The small molecule below binds the protein below.
Small molecule (SMILES): CC[C@H](C)[C@H](NC(=O)[C@H](CCCN=C(N)N)NC(=O)[C@H](CCSC)NC(=O)[C@@H](N)CCCN=C(N)N)C(=O)N[C@@H](CC(C)C)C(=O)N[C@@H](CCCN=C(N)N)C(=O)N[C@@H](CCCN=C(N)N)C(=O)N[C@@H](CC(C)C)C(=O)N[C@@H](CC(C)C)C(=O)N[C@@H](CCCN=C(N)N)C(=O)N[C@@H](CCCN=C(N)N)C(=O)N[C@@H](Cc1ccc(O)cc1)C(=O)N[C@H](C=O)CCCN=C(N)N

Sequence of chain 1.PB:
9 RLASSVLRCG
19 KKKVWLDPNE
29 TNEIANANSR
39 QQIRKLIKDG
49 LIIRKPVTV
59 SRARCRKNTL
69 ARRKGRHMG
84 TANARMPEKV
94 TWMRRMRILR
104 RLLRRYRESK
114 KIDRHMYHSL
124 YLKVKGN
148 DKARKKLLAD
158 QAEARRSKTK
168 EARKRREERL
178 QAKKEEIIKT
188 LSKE

Binding-site contacts:
Ligand atom NE contacts residue SER189 of chain 1.PB at 3.8 Å.
Ligand atom N contacts residue LYS190 of chain 1.PB at 3.2 Å (salt-bridge).
Ligand atom NH2 contacts residue LYS190 of chain 1.PB at 2.0 Å (salt-bridge).
Ligand atom NE contacts residue GLU191 of chain 1.PB at 3.9 Å.
Ligand atom CA contacts residue LYS190 of chain 1.PB at 3.9 Å.
Ligand atom N contacts residue GLU191 of chain 1.PB at 3.4 Å.
Ligand atom SD contacts residue LYS190 of chain 1.PB at 4.1 Å.
Ligand atom CB contacts residue SER189 of chain 1.PB at 4.2 Å.
Ligand atom CZ contacts residue LYS190 of chain 1.PB at 2.4 Å.
Ligand atom C contacts residue GLU191 of chain 1.PB at 3.1 Å.
Ligand atom CB contacts residue LYS190 of chain 1.PB at 4.2 Å.
Ligand atom CG contacts residue LYS190 of chain 1.PB at 4.2 Å.
Ligand atom CE contacts residue LYS190 of chain 1.PB at 2.8 Å.
Ligand atom O contacts residue GLU191 of chain 1.PB at 4.1 Å.
Ligand atom CG contacts residue SER189 of chain 1.PB at 3.1 Å.
Ligand atom N contacts residue GLU191 of chain 1.PB at 0.7 Å.
Ligand atom N contacts residue LEU188 of chain 1.PB at 4.0 Å.
Ligand atom CB contacts residue GLU191 of chain 1.PB at 2.1 Å.
Ligand atom CA contacts residue LYS190 of chain 1.PB at 4.1 Å.
Ligand atom N contacts residue SER189 of chain 1.PB at 4.3 Å.
Ligand atom CG contacts residue GLU191 of chain 1.PB at 2.9 Å.
Ligand atom N contacts residue LYS190 of chain 1.PB at 3.2 Å (salt-bridge).
Ligand atom NH1 contacts residue LYS190 of chain 1.PB at 2.7 Å (salt-bridge).
Ligand atom CB contacts residue LYS190 of chain 1.PB at 3.7 Å.
Ligand atom NE contacts residue LYS190 of chain 1.PB at 3.4 Å (salt-bridge).
Ligand atom CZ contacts residue SER189 of chain 1.PB at 4.5 Å.
Ligand atom CD contacts residue LYS190 of chain 1.PB at 4.5 Å.
Ligand atom CD contacts residue SER189 of chain 1.PB at 3.7 Å.
Ligand atom CD contacts residue GLU191 of chain 1.PB at 4.0 Å.
Ligand atom C contacts residue LYS190 of chain 1.PB at 4.1 Å.
Ligand atom CA contacts residue GLU191 of chain 1.PB at 1.8 Å.
Ligand atom C contacts residue LYS190 of chain 1.PB at 4.0 Å.
Ligand atom CD1 contacts residue GLU191 of chain 1.PB at 4.3 Å.
Ligand atom N contacts residue SER189 of chain 1.PB at 3.8 Å.
Ligand atom CA contacts residue SER189 of chain 1.PB at 4.5 Å.